Sequence of chain 1.B:
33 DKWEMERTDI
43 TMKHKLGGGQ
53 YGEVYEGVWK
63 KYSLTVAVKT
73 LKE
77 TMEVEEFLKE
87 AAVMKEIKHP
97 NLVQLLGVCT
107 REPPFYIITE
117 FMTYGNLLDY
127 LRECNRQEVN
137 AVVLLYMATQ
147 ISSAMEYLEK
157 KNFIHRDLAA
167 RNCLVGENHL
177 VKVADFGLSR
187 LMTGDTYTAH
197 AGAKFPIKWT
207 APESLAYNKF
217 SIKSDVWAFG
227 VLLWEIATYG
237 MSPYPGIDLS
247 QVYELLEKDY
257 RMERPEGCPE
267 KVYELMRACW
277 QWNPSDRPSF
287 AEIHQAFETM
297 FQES

This small molecule binds to this protein.
Small molecule (SMILES): COc1cc(B(O)O)c(C=O)cc1-c1c[nH]c2ncc(-c3cncc(C(=O)N(C)C)c3)cc12

Binding-site contacts:
Ligand atom C04 contacts residue THR119 of chain 1.B at 3.4 Å.
Ligand atom N13 contacts residue MET118 of chain 1.B at 3.0 Å (h-bond).
Ligand atom C21 contacts residue VAL56 of chain 1.B at 3.4 Å (hydrophobic).
Ligand atom C14 contacts residue GLU116 of chain 1.B at 3.8 Å.
Ligand atom C19 contacts residue PHE182 of chain 1.B at 3.3 Å (hydrophobic).
Ligand atom C36 contacts residue PHE182 of chain 1.B at 3.8 Å (hydrophobic).
Ligand atom O35 contacts residue PHE182 of chain 1.B at 3.5 Å.
Ligand atom C19 contacts residue VAL56 of chain 1.B at 3.6 Å (hydrophobic).
Ligand atom C07 contacts residue GLY49 of chain 1.B at 3.8 Å.
Ligand atom N15 contacts residue ALA69 of chain 1.B at 3.5 Å.
Ligand atom C20 contacts residue LYS71 of chain 1.B at 2.5 Å.
Ligand atom C40 contacts residue LEU170 of chain 1.B at 3.5 Å (hydrophobic).
Ligand atom B33 contacts residue LYS71 of chain 1.B at 3.3 Å.
Ligand atom C12 contacts residue MET118 of chain 1.B at 3.5 Å (hydrophobic).
Ligand atom C14 contacts residue LEU170 of chain 1.B at 3.5 Å (hydrophobic).
Ligand atom O38 contacts residue LEU170 of chain 1.B at 3.6 Å.
Ligand atom N13 contacts residue PHE117 of chain 1.B at 3.8 Å.
Ligand atom C17 contacts residue LEU170 of chain 1.B at 3.7 Å (hydrophobic).
Ligand atom C19 contacts residue LYS71 of chain 1.B at 3.5 Å.
Ligand atom C20 contacts residue VAL56 of chain 1.B at 3.6 Å (hydrophobic).
Ligand atom O34 contacts residue TYR53 of chain 1.B at 3.4 Å (h-bond).
Ligand atom N15 contacts residue THR115 of chain 1.B at 3.6 Å.
Ligand atom O01 contacts residue GLY49 of chain 1.B at 3.6 Å.
Ligand atom N15 contacts residue GLU116 of chain 1.B at 2.8 Å (salt-bridge).
Ligand atom C32 contacts residue LYS71 of chain 1.B at 3.2 Å.
Ligand atom C20 contacts residue PHE182 of chain 1.B at 3.5 Å (hydrophobic).
Ligand atom C04 contacts residue GLY121 of chain 1.B at 3.6 Å.
Ligand atom C18 contacts residue PHE182 of chain 1.B at 3.5 Å (hydrophobic).
Ligand atom C39 contacts residue TYR53 of chain 1.B at 3.6 Å (hydrophobic).
Ligand atom C10 contacts residue LEU48 of chain 1.B at 3.6 Å (hydrophobic).
Ligand atom C16 contacts residue THR115 of chain 1.B at 3.2 Å.
Ligand atom N15 contacts residue LEU170 of chain 1.B at 3.7 Å.
Ligand atom N08 contacts residue ASN122 of chain 1.B at 3.5 Å (h-bond).
Ligand atom C37 contacts residue PHE182 of chain 1.B at 3.7 Å (hydrophobic).
Ligand atom C41 contacts residue LEU48 of chain 1.B at 3.5 Å (hydrophobic).
Ligand atom O35 contacts residue LYS71 of chain 1.B at 2.8 Å (salt-bridge).
Ligand atom C16 contacts residue GLU116 of chain 1.B at 3.7 Å.
Ligand atom C16 contacts residue ALA69 of chain 1.B at 3.7 Å (hydrophobic).
Ligand atom C21 contacts residue LYS71 of chain 1.B at 1.3 Å.
Ligand atom C32 contacts residue PHE182 of chain 1.B at 3.6 Å (hydrophobic).